This protein binds this small molecule.
Small molecule (SMILES): CC(=O)N[C@@H]1[C@@H](O)[C@H](O)[C@@H](CO)O[C@H]1O

Binding-site contacts:
Ligand atom C7 contacts residue ASN253 of chain 1.D at 3.4 Å.
Ligand atom C3 contacts residue ASN253 of chain 1.D at 3.8 Å.
Ligand atom N2 contacts residue SER255 of chain 1.D at 3.2 Å (h-bond).
Ligand atom O5 contacts residue ASN253 of chain 1.D at 2.3 Å (h-bond).
Ligand atom C7 contacts residue SER255 of chain 1.D at 3.6 Å.
Ligand atom C1 contacts residue SER255 of chain 1.D at 4.1 Å.
Ligand atom O7 contacts residue ASN253 of chain 1.D at 3.5 Å (h-bond).
Ligand atom O5 contacts residue SER256 of chain 1.D at 3.5 Å (h-bond).
Ligand atom C5 contacts residue ASN253 of chain 1.D at 3.7 Å.
Ligand atom C2 contacts residue SER255 of chain 1.D at 4.2 Å.
Ligand atom C2 contacts residue SER256 of chain 1.D at 4.5 Å.
Ligand atom C5 contacts residue SER256 of chain 1.D at 4.3 Å.
Ligand atom C1 contacts residue SER256 of chain 1.D at 3.2 Å.
Ligand atom N2 contacts residue ASN253 of chain 1.D at 2.9 Å (h-bond).
Ligand atom C4 contacts residue ASN253 of chain 1.D at 4.2 Å.
Ligand atom C8 contacts residue SER255 of chain 1.D at 3.3 Å.
Ligand atom C2 contacts residue ASN253 of chain 1.D at 2.4 Å.
Ligand atom C1 contacts residue ASN253 of chain 1.D at 1.4 Å.

Sequence of chain 1.D:
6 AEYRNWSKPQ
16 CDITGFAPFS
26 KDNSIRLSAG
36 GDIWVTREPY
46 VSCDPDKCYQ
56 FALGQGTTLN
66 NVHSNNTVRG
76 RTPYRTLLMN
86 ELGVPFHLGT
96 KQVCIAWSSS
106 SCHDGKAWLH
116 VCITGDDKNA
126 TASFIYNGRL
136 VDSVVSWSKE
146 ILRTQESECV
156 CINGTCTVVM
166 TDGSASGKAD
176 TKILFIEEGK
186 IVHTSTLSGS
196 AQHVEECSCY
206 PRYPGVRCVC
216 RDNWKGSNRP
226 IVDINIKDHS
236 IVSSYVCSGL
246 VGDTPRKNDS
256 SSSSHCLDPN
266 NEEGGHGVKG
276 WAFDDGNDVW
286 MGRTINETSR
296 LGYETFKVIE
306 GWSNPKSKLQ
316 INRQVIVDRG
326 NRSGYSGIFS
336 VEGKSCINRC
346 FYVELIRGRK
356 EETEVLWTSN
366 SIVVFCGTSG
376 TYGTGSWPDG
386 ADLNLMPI